Sequence of chain 1.B:
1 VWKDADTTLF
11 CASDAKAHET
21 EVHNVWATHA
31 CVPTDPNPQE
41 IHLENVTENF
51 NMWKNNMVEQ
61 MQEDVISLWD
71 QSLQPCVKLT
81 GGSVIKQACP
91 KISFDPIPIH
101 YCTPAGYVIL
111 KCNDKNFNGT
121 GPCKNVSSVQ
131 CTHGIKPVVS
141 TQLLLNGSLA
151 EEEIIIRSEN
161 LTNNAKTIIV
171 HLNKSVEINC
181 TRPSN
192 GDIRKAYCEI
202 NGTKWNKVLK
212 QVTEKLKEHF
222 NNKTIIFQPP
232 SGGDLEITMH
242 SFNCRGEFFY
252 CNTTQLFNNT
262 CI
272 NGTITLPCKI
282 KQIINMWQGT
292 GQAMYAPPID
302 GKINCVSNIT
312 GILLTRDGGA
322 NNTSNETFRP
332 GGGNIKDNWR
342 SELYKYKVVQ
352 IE

This small molecule binds to this protein.
Small molecule (SMILES): CC(=O)N[C@@H]1[C@@H](O)[C@H](O)[C@@H](CO)O[C@H]1O

Binding-site contacts:
Ligand atom O6 contacts residue LYS216 of chain 1.B at 4.4 Å.
Ligand atom C5 contacts residue ASN173 of chain 1.B at 3.6 Å.
Ligand atom C3 contacts residue ASN173 of chain 1.B at 3.6 Å.
Ligand atom C2 contacts residue GLU152 of chain 1.B at 3.7 Å.
Ligand atom O7 contacts residue GLU152 of chain 1.B at 3.8 Å.
Ligand atom O5 contacts residue GLU152 of chain 1.B at 3.5 Å (salt-bridge).
Ligand atom O6 contacts residue ILE154 of chain 1.B at 3.2 Å (h-bond).
Ligand atom C1 contacts residue ASN173 of chain 1.B at 1.4 Å.
Ligand atom O6 contacts residue GLU153 of chain 1.B at 3.8 Å.
Ligand atom C5 contacts residue GLU153 of chain 1.B at 4.2 Å.
Ligand atom O4 contacts residue GLN212 of chain 1.B at 4.2 Å.
Ligand atom C1 contacts residue GLU153 of chain 1.B at 4.3 Å.
Ligand atom C8 contacts residue ASN173 of chain 1.B at 4.1 Å.
Ligand atom O7 contacts residue ASN173 of chain 1.B at 3.2 Å (h-bond).
Ligand atom C6 contacts residue ILE154 of chain 1.B at 3.9 Å (hydrophobic).
Ligand atom C7 contacts residue ASN173 of chain 1.B at 3.1 Å.
Ligand atom N2 contacts residue ASN173 of chain 1.B at 2.6 Å (h-bond).
Ligand atom C1 contacts residue GLU152 of chain 1.B at 3.5 Å.
Ligand atom C6 contacts residue GLU153 of chain 1.B at 3.8 Å.
Ligand atom O5 contacts residue ILE154 of chain 1.B at 3.3 Å (h-bond).
Ligand atom C4 contacts residue GLN212 of chain 1.B at 4.4 Å.
Ligand atom C1 contacts residue ILE154 of chain 1.B at 4.2 Å (hydrophobic).
Ligand atom C7 contacts residue GLU152 of chain 1.B at 4.4 Å.
Ligand atom C1 contacts residue GLN212 of chain 1.B at 4.4 Å.
Ligand atom C5 contacts residue ILE154 of chain 1.B at 4.2 Å (hydrophobic).
Ligand atom C2 contacts residue ASN173 of chain 1.B at 2.1 Å.
Ligand atom O5 contacts residue GLU153 of chain 1.B at 3.4 Å.
Ligand atom N2 contacts residue GLU152 of chain 1.B at 4.5 Å.
Ligand atom C3 contacts residue GLN212 of chain 1.B at 3.9 Å.
Ligand atom C4 contacts residue ASN173 of chain 1.B at 4.0 Å.
Ligand atom O5 contacts residue ASN173 of chain 1.B at 2.4 Å (h-bond).
Ligand atom C5 contacts residue GLN212 of chain 1.B at 4.4 Å.